A small-molecule ligand and the protein it binds are described below.
Small molecule (SMILES): CSCC[C@H](NC(=O)CN)C(=O)N[C@@H](Cc1c[nH]c2ccccc12)C(=O)N[C@@H](CCCNC(N)=[NH2+])C(=O)N[C@@H](Cc1ccccc1)C(=O)N[C@@H](Cc1ccc(O)cc1)C(=O)N[C@H](C(=O)N[C@@H](CCC(=O)O)C(=O)N[C@@H](CC(=O)O)C(=O)N[C@@H](CO)C(=O)N1CCC[C@H]1C(=O)NCC(=O)N[C@@H](CC(C)C)C(=O)N[C@@H](CCCC[NH3+])C(=O)N[C@H](C=O)C(C)C)[C@@H](C)O

Sequence of chain 1.ZA:
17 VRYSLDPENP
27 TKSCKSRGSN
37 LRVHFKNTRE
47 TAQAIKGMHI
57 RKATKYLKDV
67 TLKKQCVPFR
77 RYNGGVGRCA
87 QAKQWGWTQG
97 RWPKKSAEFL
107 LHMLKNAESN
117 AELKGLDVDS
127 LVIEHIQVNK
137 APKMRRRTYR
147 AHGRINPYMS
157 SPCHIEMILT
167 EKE

Binding-site contacts:
Ligand atom N contacts residue HIS148 of chain 1.ZA at 4.4 Å.
Ligand atom CG contacts residue HIS148 of chain 1.ZA at 3.7 Å.
Ligand atom SD contacts residue HIS148 of chain 1.ZA at 3.8 Å.
Ligand atom CH2 contacts residue HIS148 of chain 1.ZA at 4.0 Å.
Ligand atom CG contacts residue ARG150 of chain 1.ZA at 4.3 Å.
Ligand atom CA contacts residue BLS1 of chain 1.TJ at 4.5 Å.
Ligand atom O contacts residue HIS148 of chain 1.ZA at 4.5 Å.
Ligand atom CB contacts residue BLS1 of chain 1.TJ at 4.0 Å.
Ligand atom CE contacts residue ARG150 of chain 1.ZA at 3.6 Å.
Ligand atom SD contacts residue ARG150 of chain 1.ZA at 3.1 Å (salt-bridge).
Ligand atom CG1 contacts residue BLS1 of chain 1.TJ at 2.5 Å.
Ligand atom C contacts residue BLS1 of chain 1.TJ at 4.2 Å.
Ligand atom CA contacts residue HIS148 of chain 1.ZA at 4.3 Å.
Ligand atom CZ3 contacts residue HIS148 of chain 1.ZA at 3.2 Å.
Ligand atom CE3 contacts residue HIS148 of chain 1.ZA at 3.8 Å.